This protein binds this small molecule.
Small molecule (SMILES): CC(=O)N[C@@H]1[C@@H](O)[C@H](O)[C@@H](CO)O[C@H]1O

Sequence of chain 1.C:
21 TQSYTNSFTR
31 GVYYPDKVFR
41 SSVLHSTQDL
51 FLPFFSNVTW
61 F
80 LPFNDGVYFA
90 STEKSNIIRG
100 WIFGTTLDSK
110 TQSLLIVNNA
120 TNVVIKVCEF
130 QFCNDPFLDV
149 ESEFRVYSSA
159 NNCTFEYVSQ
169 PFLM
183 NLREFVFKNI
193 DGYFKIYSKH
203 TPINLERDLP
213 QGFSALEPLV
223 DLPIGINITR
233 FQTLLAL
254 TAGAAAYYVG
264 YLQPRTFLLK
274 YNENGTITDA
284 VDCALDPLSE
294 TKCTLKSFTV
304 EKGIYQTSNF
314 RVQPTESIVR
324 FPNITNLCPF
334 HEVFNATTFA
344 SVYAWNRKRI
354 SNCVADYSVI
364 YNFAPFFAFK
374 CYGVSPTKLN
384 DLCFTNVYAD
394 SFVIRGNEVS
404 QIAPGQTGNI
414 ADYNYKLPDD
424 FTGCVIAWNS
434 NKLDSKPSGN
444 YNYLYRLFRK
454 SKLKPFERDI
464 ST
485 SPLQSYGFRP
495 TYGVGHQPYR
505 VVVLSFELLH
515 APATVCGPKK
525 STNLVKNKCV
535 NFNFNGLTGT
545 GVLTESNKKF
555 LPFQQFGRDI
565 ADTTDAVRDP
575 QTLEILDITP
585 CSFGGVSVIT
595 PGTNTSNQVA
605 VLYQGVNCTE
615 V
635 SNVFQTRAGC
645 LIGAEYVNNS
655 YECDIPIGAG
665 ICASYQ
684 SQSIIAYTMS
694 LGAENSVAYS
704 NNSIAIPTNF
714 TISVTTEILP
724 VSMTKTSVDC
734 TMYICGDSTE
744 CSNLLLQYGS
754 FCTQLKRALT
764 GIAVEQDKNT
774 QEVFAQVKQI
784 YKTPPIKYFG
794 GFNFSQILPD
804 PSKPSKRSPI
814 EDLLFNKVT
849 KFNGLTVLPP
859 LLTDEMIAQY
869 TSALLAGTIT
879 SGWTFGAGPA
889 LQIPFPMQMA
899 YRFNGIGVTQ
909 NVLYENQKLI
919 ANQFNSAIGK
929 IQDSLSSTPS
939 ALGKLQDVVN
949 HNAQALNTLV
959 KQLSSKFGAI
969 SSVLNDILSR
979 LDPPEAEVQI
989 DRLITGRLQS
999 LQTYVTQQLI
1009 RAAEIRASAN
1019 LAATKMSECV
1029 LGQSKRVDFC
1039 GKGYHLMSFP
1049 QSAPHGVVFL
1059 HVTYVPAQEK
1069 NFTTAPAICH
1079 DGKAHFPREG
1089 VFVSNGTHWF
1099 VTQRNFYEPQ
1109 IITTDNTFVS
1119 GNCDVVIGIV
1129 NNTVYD

Binding-site contacts:
Ligand atom C6 contacts residue THR613 of chain 1.C at 4.3 Å.
Ligand atom C5 contacts residue THR613 of chain 1.C at 4.3 Å.
Ligand atom N2 contacts residue ASN611 of chain 1.C at 2.9 Å (h-bond).
Ligand atom C3 contacts residue ASN611 of chain 1.C at 3.8 Å.
Ligand atom C1 contacts residue THR613 of chain 1.C at 4.3 Å.
Ligand atom C7 contacts residue ASN611 of chain 1.C at 3.9 Å.
Ligand atom O5 contacts residue ASN611 of chain 1.C at 2.5 Å (h-bond).
Ligand atom O5 contacts residue THR613 of chain 1.C at 3.8 Å.
Ligand atom C2 contacts residue ASN611 of chain 1.C at 2.6 Å.
Ligand atom C8 contacts residue GLN639 of chain 1.C at 3.9 Å.
Ligand atom C1 contacts residue ASN611 of chain 1.C at 1.4 Å.
Ligand atom C5 contacts residue ASN611 of chain 1.C at 3.6 Å.
Ligand atom C4 contacts residue ASN611 of chain 1.C at 4.3 Å.